This small molecule binds to this protein.
Small molecule (SMILES): Nc1ncnc2c1ncn2[C@@H]1O[C@H](COP(=O)(O)OP(=O)(O)OP(O)(O)=S)[C@@H](O)[C@H]1O

Sequence of chain 1.B:
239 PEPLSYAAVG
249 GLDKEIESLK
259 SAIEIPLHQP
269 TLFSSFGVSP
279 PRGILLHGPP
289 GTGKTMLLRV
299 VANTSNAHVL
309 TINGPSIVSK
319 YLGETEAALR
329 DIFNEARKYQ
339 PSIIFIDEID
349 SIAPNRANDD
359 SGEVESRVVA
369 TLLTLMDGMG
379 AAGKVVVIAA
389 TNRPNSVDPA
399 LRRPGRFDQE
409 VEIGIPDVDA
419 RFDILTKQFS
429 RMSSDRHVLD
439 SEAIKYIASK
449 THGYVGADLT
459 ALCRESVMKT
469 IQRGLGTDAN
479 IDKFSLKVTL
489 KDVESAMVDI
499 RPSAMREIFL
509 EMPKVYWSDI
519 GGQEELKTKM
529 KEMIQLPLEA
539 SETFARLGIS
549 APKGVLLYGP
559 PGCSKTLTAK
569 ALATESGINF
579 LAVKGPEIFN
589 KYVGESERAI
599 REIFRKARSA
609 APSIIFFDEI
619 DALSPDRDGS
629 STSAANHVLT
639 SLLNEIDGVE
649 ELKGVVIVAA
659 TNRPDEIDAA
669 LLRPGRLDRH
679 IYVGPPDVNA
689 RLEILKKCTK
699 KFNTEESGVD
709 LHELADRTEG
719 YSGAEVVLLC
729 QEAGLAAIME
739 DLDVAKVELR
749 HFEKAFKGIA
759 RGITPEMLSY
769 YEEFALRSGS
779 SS

Binding-site contacts:
Ligand atom PB contacts residue GLY560 of chain 1.B at 3.5 Å.
Ligand atom C3' contacts residue TDB1 of chain 1.M at 3.6 Å.
Ligand atom N1 contacts residue SER562 of chain 1.B at 3.7 Å.
Ligand atom C1' contacts residue TDB1 of chain 1.M at 3.1 Å.
Ligand atom S1G contacts residue LYS563 of chain 1.B at 3.5 Å.
Ligand atom C5' contacts residue GLY560 of chain 1.B at 3.3 Å.
Ligand atom C2 contacts residue GLY560 of chain 1.B at 3.6 Å.
Ligand atom O1A contacts residue LEU565 of chain 1.B at 3.5 Å (h-bond).
Ligand atom O2B contacts residue GLY560 of chain 1.B at 3.6 Å.
Ligand atom C2 contacts residue GLY721 of chain 1.B at 3.5 Å.
Ligand atom N6 contacts residue GLY519 of chain 1.B at 2.9 Å (h-bond).
Ligand atom O2B contacts residue LYS563 of chain 1.B at 1.3 Å (salt-bridge).
Ligand atom O3G contacts residue THR564 of chain 1.B at 3.3 Å (h-bond).
Ligand atom O1A contacts residue CYS561 of chain 1.B at 3.0 Å (h-bond).
Ligand atom C2' contacts residue TDB1 of chain 1.M at 2.5 Å.
Ligand atom O3' contacts residue TDB1 of chain 1.M at 3.2 Å (h-bond).
Ligand atom N7 contacts residue LEU565 of chain 1.B at 3.5 Å.
Ligand atom O3A contacts residue GLY560 of chain 1.B at 3.5 Å.
Ligand atom O1B contacts residue PRO559 of chain 1.B at 3.5 Å.
Ligand atom O3B contacts residue LYS563 of chain 1.B at 3.2 Å (salt-bridge).
Ligand atom N3 contacts residue GLY560 of chain 1.B at 3.5 Å (h-bond).
Ligand atom O2B contacts residue CYS561 of chain 1.B at 2.7 Å (h-bond).
Ligand atom PA contacts residue CYS561 of chain 1.B at 3.5 Å.
Ligand atom O1A contacts residue LYS563 of chain 1.B at 2.8 Å (salt-bridge).
Ligand atom O3B contacts residue THR564 of chain 1.B at 3.4 Å (h-bond).
Ligand atom N6 contacts residue ILE692 of chain 1.B at 3.3 Å.
Ligand atom PB contacts residue CYS561 of chain 1.B at 3.4 Å.
Ligand atom O3G contacts residue GLU617 of chain 1.B at 3.6 Å.
Ligand atom O1B contacts residue GLY560 of chain 1.B at 2.8 Å (h-bond).
Ligand atom O3A contacts residue CYS561 of chain 1.B at 2.9 Å (h-bond).
Ligand atom O1B contacts residue LYS563 of chain 1.B at 3.4 Å (salt-bridge).
Ligand atom O2A contacts residue THR564 of chain 1.B at 2.9 Å (h-bond).
Ligand atom O1A contacts residue SER562 of chain 1.B at 3.5 Å.
Ligand atom C6 contacts residue ILE692 of chain 1.B at 3.5 Å (hydrophobic).
Ligand atom O2' contacts residue TDB1 of chain 1.M at 1.4 Å.
Ligand atom PB contacts residue LYS563 of chain 1.B at 2.7 Å.
Ligand atom C8 contacts residue TDB1 of chain 1.M at 3.5 Å.
Ligand atom O1A contacts residue THR564 of chain 1.B at 3.0 Å (h-bond).
Ligand atom N1 contacts residue ILE692 of chain 1.B at 3.6 Å.
Ligand atom C8 contacts residue LEU565 of chain 1.B at 3.6 Å (hydrophobic).